Sequence of chain 1.A:
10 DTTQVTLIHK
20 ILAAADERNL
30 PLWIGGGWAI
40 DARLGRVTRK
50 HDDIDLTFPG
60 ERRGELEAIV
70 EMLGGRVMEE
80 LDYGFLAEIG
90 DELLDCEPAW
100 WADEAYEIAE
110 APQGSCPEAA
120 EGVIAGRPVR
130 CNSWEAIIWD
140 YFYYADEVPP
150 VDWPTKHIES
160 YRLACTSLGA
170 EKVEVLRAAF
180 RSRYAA

This protein binds this small molecule.
Small molecule (SMILES): Nc1ncnc2c1ncn2[C@@H]1O[C@H](CO[P](=O)(O)C[P](=O)(O)OP(=O)(O)O)[C@@H](O)[C@H]1O

Binding-site contacts:
Ligand atom O1G contacts residue ASP51 of chain 1.A at 2.9 Å (salt-bridge).
Ligand atom O2G contacts residue MN1 of chain 1.B at 2.3 Å.
Ligand atom O5' contacts residue TOY1 of chain 1.D at 2.5 Å (h-bond).
Ligand atom PA contacts residue MN1 of chain 1.C at 3.6 Å.
Ligand atom O2' contacts residue TYR143 of chain 1.A at 3.0 Å.
Ligand atom O2B contacts residue GLY36 of chain 1.A at 2.9 Å (h-bond).
Ligand atom C4 contacts residue TOY1 of chain 1.D at 3.5 Å.
Ligand atom O2B contacts residue MN1 of chain 1.B at 2.2 Å.
Ligand atom O1B contacts residue GLY36 of chain 1.A at 3.6 Å (h-bond).
Ligand atom O2A contacts residue MN1 of chain 1.B at 2.1 Å.
Ligand atom PA contacts residue TOY1 of chain 1.D at 3.0 Å.
Ligand atom C5 contacts residue TOY1 of chain 1.D at 3.4 Å.
Ligand atom O2B contacts residue ASP54 of chain 1.A at 3.0 Å (salt-bridge).
Ligand atom O2G contacts residue ASP51 of chain 1.A at 3.6 Å.
Ligand atom O1G contacts residue ARG48 of chain 1.A at 2.8 Å (salt-bridge).
Ligand atom PG contacts residue ASP51 of chain 1.A at 3.6 Å.
Ligand atom N3 contacts residue TOY1 of chain 1.D at 3.3 Å (h-bond).
Ligand atom N9 contacts residue TOY1 of chain 1.D at 3.6 Å.
Ligand atom O1G contacts residue LYS155 of chain 1.A at 2.8 Å (salt-bridge).
Ligand atom O1A contacts residue TOY1 of chain 1.D at 3.0 Å (h-bond).
Ligand atom O1B contacts residue ARG48 of chain 1.A at 3.6 Å (salt-bridge).
Ligand atom O2A contacts residue ASP52 of chain 1.A at 3.4 Å (salt-bridge).
Ligand atom O2A contacts residue ASP54 of chain 1.A at 3.3 Å (salt-bridge).
Ligand atom PB contacts residue MN1 of chain 1.B at 3.3 Å.
Ligand atom PA contacts residue MN1 of chain 1.B at 3.4 Å.
Ligand atom O2' contacts residue TYR140 of chain 1.A at 3.4 Å.
Ligand atom O2G contacts residue ASP52 of chain 1.A at 3.1 Å (salt-bridge).
Ligand atom O3G contacts residue HIS50 of chain 1.A at 2.8 Å (h-bond).
Ligand atom O2A contacts residue MN1 of chain 1.C at 2.4 Å.
Ligand atom O2A contacts residue TOY1 of chain 1.D at 2.9 Å (h-bond).
Ligand atom C5 contacts residue TYR143 of chain 1.A at 3.6 Å (hydrophobic).
Ligand atom PG contacts residue MN1 of chain 1.B at 3.4 Å.
Ligand atom O3' contacts residue TYR140 of chain 1.A at 3.3 Å (h-bond).
Ligand atom PG contacts residue ARG48 of chain 1.A at 3.5 Å.
Ligand atom O1G contacts residue HIS50 of chain 1.A at 3.5 Å.
Ligand atom O3G contacts residue MN1 of chain 1.B at 3.6 Å.
Ligand atom O3B contacts residue ARG48 of chain 1.A at 2.9 Å (salt-bridge).
Ligand atom O4' contacts residue TOY1 of chain 1.D at 3.3 Å (h-bond).
Ligand atom C5' contacts residue TOY1 of chain 1.D at 3.6 Å.
Ligand atom O3' contacts residue ASP139 of chain 1.A at 3.2 Å.